The small molecule below binds the protein below.
Small molecule (SMILES): COC(=O)c1ccccc1CS(=O)(=O)NC(=O)Nc1nc(OC)cc(OC)n1

Sequence of chain 1.E:
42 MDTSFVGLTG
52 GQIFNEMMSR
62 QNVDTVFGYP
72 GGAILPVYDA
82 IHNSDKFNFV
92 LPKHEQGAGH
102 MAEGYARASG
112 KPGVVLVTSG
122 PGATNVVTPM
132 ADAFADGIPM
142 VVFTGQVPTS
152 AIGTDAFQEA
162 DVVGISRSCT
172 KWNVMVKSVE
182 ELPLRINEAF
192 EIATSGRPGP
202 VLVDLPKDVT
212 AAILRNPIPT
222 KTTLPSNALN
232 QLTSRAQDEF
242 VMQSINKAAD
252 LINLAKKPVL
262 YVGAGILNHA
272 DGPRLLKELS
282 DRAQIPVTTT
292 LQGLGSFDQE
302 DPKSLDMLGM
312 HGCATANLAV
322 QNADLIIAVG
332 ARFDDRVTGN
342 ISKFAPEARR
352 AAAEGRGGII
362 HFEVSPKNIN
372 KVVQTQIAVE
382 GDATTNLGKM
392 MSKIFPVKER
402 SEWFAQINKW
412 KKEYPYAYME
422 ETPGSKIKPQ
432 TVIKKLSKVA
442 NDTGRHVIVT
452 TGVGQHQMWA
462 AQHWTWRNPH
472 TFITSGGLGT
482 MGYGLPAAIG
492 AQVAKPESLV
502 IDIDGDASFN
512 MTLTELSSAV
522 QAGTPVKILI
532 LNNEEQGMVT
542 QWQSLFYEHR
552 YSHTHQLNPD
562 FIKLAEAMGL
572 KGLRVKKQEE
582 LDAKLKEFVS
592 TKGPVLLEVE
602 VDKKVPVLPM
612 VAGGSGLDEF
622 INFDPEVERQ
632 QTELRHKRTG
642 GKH

Binding-site contacts:
Ligand atom NAQ contacts residue TRP543 of chain 1.F at 3.4 Å.
Ligand atom CAH contacts residue ALA152 of chain 1.E at 3.7 Å (hydrophobic).
Ligand atom CAK contacts residue ARG337 of chain 1.F at 3.5 Å.
Ligand atom OAD contacts residue TRP543 of chain 1.F at 3.6 Å.
Ligand atom CBA contacts residue PRO149 of chain 1.E at 3.6 Å (hydrophobic).
Ligand atom OAR contacts residue ARG337 of chain 1.F at 3.0 Å (salt-bridge).
Ligand atom CAW contacts residue ARG337 of chain 1.F at 3.2 Å.
Ligand atom CAB contacts residue MET311 of chain 1.F at 3.6 Å (hydrophobic).
Ligand atom N1 contacts residue TRP543 of chain 1.F at 3.6 Å.
Ligand atom OAE contacts residue VAL148 of chain 1.E at 3.4 Å.
Ligand atom OAE contacts residue ALA74 of chain 1.E at 3.5 Å.
Ligand atom CAW contacts residue PRO149 of chain 1.E at 3.6 Å (hydrophobic).
Ligand atom CBA contacts residue ARG337 of chain 1.F at 3.1 Å.
Ligand atom NAP contacts residue GLY73 of chain 1.E at 3.6 Å (h-bond).
Ligand atom CAV contacts residue ARG337 of chain 1.F at 3.5 Å.
Ligand atom OAS contacts residue PHE158 of chain 1.E at 3.3 Å.
Ligand atom C2 contacts residue TRP543 of chain 1.F at 3.5 Å (hydrophobic).
Ligand atom SBB contacts residue ARG337 of chain 1.F at 3.3 Å (salt-bridge).
Ligand atom CAA contacts residue ALA74 of chain 1.E at 3.5 Å (hydrophobic).
Ligand atom OAS contacts residue ARG337 of chain 1.F at 2.8 Å (salt-bridge).
Ligand atom CAI contacts residue ASP336 of chain 1.F at 3.2 Å.
Ligand atom CAJ contacts residue ARG337 of chain 1.F at 3.7 Å.
Ligand atom C4 contacts residue TRP543 of chain 1.F at 3.4 Å (hydrophobic).
Ligand atom OAT contacts residue TRP543 of chain 1.F at 3.6 Å.
Ligand atom CAB contacts residue ARG337 of chain 1.F at 3.4 Å.
Ligand atom N3 contacts residue TRP543 of chain 1.F at 3.5 Å.
Ligand atom CAB contacts residue FAD1 of chain 1.QA at 3.7 Å.
Ligand atom OAD contacts residue LYS208 of chain 1.E at 3.1 Å (salt-bridge).
Ligand atom CAK contacts residue PHE158 of chain 1.E at 3.7 Å (hydrophobic).
Ligand atom CAU contacts residue TRP543 of chain 1.F at 3.4 Å (hydrophobic).
Ligand atom OAE contacts residue PRO149 of chain 1.E at 3.7 Å.
Ligand atom NAP contacts residue TRP543 of chain 1.F at 3.6 Å.
Ligand atom CAK contacts residue VAL148 of chain 1.E at 3.5 Å (hydrophobic).
Ligand atom OAG contacts residue ARG337 of chain 1.F at 2.9 Å (salt-bridge).
Ligand atom N3 contacts residue GLY73 of chain 1.E at 3.6 Å.
Ligand atom CAA contacts residue GLY73 of chain 1.E at 3.5 Å.
Ligand atom NAQ contacts residue ARG337 of chain 1.F at 3.2 Å (salt-bridge).
Ligand atom OAT contacts residue MET539 of chain 1.F at 3.3 Å.
Ligand atom CAC contacts residue VAL540 of chain 1.F at 3.6 Å (hydrophobic).
Ligand atom N1 contacts residue ARG337 of chain 1.F at 3.7 Å.

Sequence of chain 1.F:
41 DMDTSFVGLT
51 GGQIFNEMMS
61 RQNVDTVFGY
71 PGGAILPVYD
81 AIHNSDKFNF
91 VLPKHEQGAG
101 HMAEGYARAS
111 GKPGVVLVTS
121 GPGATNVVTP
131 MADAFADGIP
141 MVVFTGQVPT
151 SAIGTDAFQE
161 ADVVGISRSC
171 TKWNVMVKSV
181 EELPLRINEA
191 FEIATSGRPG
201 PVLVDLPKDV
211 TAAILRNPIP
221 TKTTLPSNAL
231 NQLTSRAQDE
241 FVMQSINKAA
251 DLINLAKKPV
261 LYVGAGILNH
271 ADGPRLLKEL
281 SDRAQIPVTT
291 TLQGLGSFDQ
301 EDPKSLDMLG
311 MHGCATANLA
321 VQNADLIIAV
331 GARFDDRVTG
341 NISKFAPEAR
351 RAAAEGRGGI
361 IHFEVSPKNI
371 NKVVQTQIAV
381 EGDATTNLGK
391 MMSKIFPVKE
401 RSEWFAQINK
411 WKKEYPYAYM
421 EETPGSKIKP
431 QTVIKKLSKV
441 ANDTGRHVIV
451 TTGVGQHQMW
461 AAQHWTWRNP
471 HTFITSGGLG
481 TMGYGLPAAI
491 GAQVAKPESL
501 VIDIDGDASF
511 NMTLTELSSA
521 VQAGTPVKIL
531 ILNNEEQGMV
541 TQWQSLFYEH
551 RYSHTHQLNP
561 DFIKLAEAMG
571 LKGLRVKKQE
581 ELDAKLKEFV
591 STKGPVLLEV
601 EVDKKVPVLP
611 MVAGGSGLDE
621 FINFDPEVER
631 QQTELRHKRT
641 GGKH